Sequence of chain 1.B:
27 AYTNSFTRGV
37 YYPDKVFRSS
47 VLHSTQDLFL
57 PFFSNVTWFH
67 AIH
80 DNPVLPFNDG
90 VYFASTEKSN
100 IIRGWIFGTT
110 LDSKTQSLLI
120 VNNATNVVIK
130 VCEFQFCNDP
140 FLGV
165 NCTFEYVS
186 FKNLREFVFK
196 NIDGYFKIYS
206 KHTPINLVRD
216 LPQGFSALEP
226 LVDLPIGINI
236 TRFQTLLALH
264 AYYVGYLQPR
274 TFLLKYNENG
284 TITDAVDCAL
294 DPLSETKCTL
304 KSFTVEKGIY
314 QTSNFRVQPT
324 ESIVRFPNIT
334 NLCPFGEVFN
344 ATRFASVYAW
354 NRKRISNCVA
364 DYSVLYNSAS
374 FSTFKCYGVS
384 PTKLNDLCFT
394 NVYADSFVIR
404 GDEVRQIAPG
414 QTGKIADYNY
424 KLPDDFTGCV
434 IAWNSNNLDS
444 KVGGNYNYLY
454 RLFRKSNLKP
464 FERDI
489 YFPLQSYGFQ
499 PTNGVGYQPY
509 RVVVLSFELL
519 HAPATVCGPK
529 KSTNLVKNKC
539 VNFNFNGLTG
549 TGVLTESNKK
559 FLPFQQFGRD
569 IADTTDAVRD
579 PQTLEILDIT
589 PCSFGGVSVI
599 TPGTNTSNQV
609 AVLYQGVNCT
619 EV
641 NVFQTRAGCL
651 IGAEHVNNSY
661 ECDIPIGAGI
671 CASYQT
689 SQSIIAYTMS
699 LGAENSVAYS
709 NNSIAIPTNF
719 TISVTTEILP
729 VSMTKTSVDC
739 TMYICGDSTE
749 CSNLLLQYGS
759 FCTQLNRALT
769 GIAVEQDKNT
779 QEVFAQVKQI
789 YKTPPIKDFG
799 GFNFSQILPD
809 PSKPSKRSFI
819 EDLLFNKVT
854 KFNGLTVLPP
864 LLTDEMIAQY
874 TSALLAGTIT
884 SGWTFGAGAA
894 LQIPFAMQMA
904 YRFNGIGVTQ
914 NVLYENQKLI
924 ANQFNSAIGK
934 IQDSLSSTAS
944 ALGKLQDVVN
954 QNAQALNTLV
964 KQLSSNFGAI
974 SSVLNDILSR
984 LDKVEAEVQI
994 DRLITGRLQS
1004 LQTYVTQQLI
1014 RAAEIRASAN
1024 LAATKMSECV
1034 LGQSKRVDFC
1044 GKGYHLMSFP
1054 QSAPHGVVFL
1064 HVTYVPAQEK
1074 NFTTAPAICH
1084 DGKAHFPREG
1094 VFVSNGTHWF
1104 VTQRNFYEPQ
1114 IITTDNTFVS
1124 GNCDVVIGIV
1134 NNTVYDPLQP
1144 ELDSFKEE

This small molecule binds to this protein.
Small molecule (SMILES): CC(=O)N[C@H]1[C@H](O[C@H]2[C@H](O)[C@@H](NC(C)=O)CO[C@@H]2CO)O[C@H](CO)[C@@H](O)[C@@H]1O

Binding-site contacts:
Ligand atom O6 contacts residue THR108 of chain 1.B at 2.5 Å (h-bond).
Ligand atom C7 contacts residue GLU465 of chain 1.C at 3.8 Å.
Ligand atom C5 contacts residue ASN234 of chain 1.B at 3.4 Å.
Ligand atom C6 contacts residue THR236 of chain 1.B at 4.4 Å.
Ligand atom C5 contacts residue THR108 of chain 1.B at 3.6 Å.
Ligand atom C3 contacts residue ASN234 of chain 1.B at 3.7 Å.
Ligand atom O5 contacts residue ASN234 of chain 1.B at 2.5 Å (h-bond).
Ligand atom C4 contacts residue ASN234 of chain 1.B at 4.1 Å.
Ligand atom O7 contacts residue GLU465 of chain 1.C at 3.1 Å (salt-bridge).
Ligand atom C6 contacts residue THR108 of chain 1.B at 2.9 Å.
Ligand atom O6 contacts residue THR236 of chain 1.B at 3.3 Å.
Ligand atom N2 contacts residue ASN234 of chain 1.B at 2.9 Å (h-bond).
Ligand atom C2 contacts residue ASN234 of chain 1.B at 2.6 Å.
Ligand atom C1 contacts residue THR108 of chain 1.B at 4.4 Å.
Ligand atom C1 contacts residue ASN234 of chain 1.B at 1.4 Å.
Ligand atom C7 contacts residue ASN234 of chain 1.B at 4.2 Å.
Ligand atom C5 contacts residue THR236 of chain 1.B at 4.4 Å.
Ligand atom O5 contacts residue THR108 of chain 1.B at 3.2 Å (h-bond).
Ligand atom C8 contacts residue GLU465 of chain 1.C at 4.4 Å.

Sequence of chain 1.C:
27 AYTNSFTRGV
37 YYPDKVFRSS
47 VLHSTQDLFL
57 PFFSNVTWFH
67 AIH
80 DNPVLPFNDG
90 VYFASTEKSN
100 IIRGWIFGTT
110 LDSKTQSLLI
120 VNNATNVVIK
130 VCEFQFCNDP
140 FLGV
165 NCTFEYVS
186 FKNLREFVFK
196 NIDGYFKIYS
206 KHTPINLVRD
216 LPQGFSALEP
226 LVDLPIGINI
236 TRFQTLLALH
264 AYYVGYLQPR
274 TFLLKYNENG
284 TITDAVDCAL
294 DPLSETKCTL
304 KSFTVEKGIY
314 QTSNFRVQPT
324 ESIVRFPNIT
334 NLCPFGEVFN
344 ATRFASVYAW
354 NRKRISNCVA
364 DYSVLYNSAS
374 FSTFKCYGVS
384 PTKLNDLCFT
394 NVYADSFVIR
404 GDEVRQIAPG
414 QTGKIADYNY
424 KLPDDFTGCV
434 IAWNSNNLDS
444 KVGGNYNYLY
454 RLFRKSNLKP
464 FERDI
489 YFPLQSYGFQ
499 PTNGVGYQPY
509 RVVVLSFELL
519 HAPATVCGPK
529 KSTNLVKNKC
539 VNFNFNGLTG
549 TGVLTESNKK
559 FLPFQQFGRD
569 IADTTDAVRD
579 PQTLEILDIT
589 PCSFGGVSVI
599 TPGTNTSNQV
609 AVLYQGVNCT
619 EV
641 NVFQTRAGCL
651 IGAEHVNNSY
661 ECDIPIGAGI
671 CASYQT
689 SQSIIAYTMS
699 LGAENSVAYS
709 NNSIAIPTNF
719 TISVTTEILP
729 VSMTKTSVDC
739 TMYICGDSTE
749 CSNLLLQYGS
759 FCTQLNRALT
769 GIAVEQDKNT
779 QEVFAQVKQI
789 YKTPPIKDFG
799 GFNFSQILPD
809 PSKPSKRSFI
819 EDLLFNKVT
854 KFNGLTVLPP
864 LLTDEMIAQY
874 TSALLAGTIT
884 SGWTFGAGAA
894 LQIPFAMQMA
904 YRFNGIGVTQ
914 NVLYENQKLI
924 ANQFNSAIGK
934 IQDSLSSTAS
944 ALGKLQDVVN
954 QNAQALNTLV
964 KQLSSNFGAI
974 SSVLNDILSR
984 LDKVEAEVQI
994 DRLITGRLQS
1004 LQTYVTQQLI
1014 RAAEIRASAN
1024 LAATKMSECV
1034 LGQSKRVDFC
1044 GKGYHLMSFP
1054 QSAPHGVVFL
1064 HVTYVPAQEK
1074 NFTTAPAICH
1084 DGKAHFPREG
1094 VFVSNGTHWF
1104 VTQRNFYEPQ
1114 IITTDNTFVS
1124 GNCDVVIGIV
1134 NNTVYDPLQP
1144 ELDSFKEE